This small molecule binds to this protein.
Small molecule (SMILES): OC[C@H]1O[C@@H](O[C@H]2[C@H](O)[C@@H](O)[C@H](O[C@H]3[C@H](O)[C@@H](O)[C@H](O)O[C@@H]3CO)O[C@@H]2CO)[C@H](O)[C@@H](O)[C@@H]1O

Binding-site contacts:
Ligand atom C6 contacts residue ARG39 of chain 1.A at 3.8 Å.
Ligand atom O5 contacts residue ARG107 of chain 1.A at 3.5 Å (salt-bridge).
Ligand atom C6 contacts residue ASP179 of chain 1.A at 3.1 Å.
Ligand atom O1 contacts residue TRP366 of chain 1.A at 3.2 Å.
Ligand atom C6 contacts residue ARG107 of chain 1.A at 3.0 Å.
Ligand atom C2 contacts residue ASN37 of chain 1.A at 3.6 Å.
Ligand atom O6 contacts residue ASP179 of chain 1.A at 2.3 Å (salt-bridge).
Ligand atom O2 contacts residue ASN103 of chain 1.A at 2.7 Å (h-bond).
Ligand atom O3 contacts residue HIS98 of chain 1.A at 3.6 Å.
Ligand atom O3 contacts residue VAL104 of chain 1.A at 3.2 Å (h-bond).
Ligand atom C6 contacts residue TRP38 of chain 1.A at 3.4 Å (hydrophobic).
Ligand atom O3 contacts residue ASN37 of chain 1.A at 3.5 Å (h-bond).
Ligand atom C6 contacts residue GLY105 of chain 1.A at 3.8 Å.
Ligand atom O2 contacts residue ASP367 of chain 1.A at 3.0 Å (salt-bridge).
Ligand atom O2 contacts residue ASN37 of chain 1.A at 2.8 Å (h-bond).
Ligand atom O4 contacts residue ASP179 of chain 1.A at 3.6 Å.
Ligand atom O5 contacts residue TRP38 of chain 1.A at 3.3 Å (h-bond).
Ligand atom O3 contacts residue ASN200 of chain 1.A at 3.0 Å (h-bond).
Ligand atom O1 contacts residue ASP367 of chain 1.A at 3.8 Å.
Ligand atom C6 contacts residue TRP40 of chain 1.A at 3.3 Å (hydrophobic).
Ligand atom C2 contacts residue TYR81 of chain 1.A at 3.7 Å (hydrophobic).
Ligand atom O6 contacts residue ASN103 of chain 1.A at 3.2 Å (h-bond).
Ligand atom C3 contacts residue ASN200 of chain 1.A at 3.8 Å.
Ligand atom O4 contacts residue TRP38 of chain 1.A at 3.4 Å.
Ligand atom C5 contacts residue TRP38 of chain 1.A at 3.3 Å (hydrophobic).
Ligand atom C5 contacts residue ASP179 of chain 1.A at 3.6 Å.
Ligand atom O6 contacts residue ASN37 of chain 1.A at 2.6 Å (h-bond).
Ligand atom C6 contacts residue ASN103 of chain 1.A at 3.3 Å.
Ligand atom C3 contacts residue ASN37 of chain 1.A at 3.1 Å.
Ligand atom C4 contacts residue TRP38 of chain 1.A at 3.7 Å (hydrophobic).
Ligand atom O6 contacts residue TRP40 of chain 1.A at 2.8 Å.
Ligand atom C6 contacts residue VAL104 of chain 1.A at 2.8 Å (hydrophobic).
Ligand atom C4 contacts residue ASN200 of chain 1.A at 3.4 Å.
Ligand atom C5 contacts residue VAL104 of chain 1.A at 3.8 Å (hydrophobic).
Ligand atom C5 contacts residue ASN200 of chain 1.A at 3.7 Å.
Ligand atom O6 contacts residue VAL104 of chain 1.A at 3.1 Å (h-bond).
Ligand atom C6 contacts residue TRP38 of chain 1.A at 3.6 Å (hydrophobic).
Ligand atom C1 contacts residue TRP38 of chain 1.A at 3.8 Å (hydrophobic).
Ligand atom C1 contacts residue ASN200 of chain 1.A at 3.2 Å.
Ligand atom O5 contacts residue ASN200 of chain 1.A at 3.8 Å.

Sequence of chain 1.A:
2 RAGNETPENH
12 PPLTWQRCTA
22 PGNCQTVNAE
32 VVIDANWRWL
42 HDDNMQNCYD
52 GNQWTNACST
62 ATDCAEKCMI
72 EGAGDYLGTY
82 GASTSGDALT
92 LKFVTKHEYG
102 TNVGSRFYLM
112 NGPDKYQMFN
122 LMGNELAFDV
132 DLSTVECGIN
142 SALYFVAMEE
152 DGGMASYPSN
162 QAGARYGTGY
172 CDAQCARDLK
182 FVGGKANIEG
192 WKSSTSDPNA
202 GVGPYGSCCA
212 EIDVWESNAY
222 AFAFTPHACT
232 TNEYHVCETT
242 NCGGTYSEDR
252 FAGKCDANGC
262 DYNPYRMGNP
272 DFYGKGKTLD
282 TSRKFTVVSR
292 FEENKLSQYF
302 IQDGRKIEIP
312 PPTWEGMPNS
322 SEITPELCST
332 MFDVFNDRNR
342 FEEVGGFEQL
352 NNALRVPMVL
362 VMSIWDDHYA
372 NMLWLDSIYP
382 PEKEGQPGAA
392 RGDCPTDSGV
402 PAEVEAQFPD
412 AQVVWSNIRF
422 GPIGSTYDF